Binding-site contacts:
Ligand atom O6 contacts residue THR54 of chain 1.B at 3.1 Å (h-bond).
Ligand atom O7 contacts residue ASN52 of chain 1.B at 3.5 Å (h-bond).
Ligand atom C5 contacts residue ASN52 of chain 1.B at 3.6 Å.
Ligand atom C5 contacts residue LEU55 of chain 1.B at 4.4 Å (hydrophobic).
Ligand atom C4 contacts residue ASN52 of chain 1.B at 4.2 Å.
Ligand atom N2 contacts residue ASN52 of chain 1.B at 3.1 Å (h-bond).
Ligand atom C1 contacts residue THR54 of chain 1.B at 3.4 Å.
Ligand atom O6 contacts residue LEU55 of chain 1.B at 3.8 Å.
Ligand atom C2 contacts residue ASN52 of chain 1.B at 2.5 Å.
Ligand atom C6 contacts residue LEU55 of chain 1.B at 3.7 Å (hydrophobic).
Ligand atom C5 contacts residue THR54 of chain 1.B at 3.4 Å.
Ligand atom C7 contacts residue ASN52 of chain 1.B at 3.5 Å.
Ligand atom C3 contacts residue ASN52 of chain 1.B at 3.8 Å.
Ligand atom O5 contacts residue LEU55 of chain 1.B at 3.7 Å.
Ligand atom C6 contacts residue THR54 of chain 1.B at 3.9 Å.
Ligand atom O5 contacts residue THR54 of chain 1.B at 3.4 Å (h-bond).
Ligand atom O5 contacts residue ASN52 of chain 1.B at 2.3 Å (h-bond).
Ligand atom C1 contacts residue ASN52 of chain 1.B at 1.4 Å.

Sequence of chain 1.B:
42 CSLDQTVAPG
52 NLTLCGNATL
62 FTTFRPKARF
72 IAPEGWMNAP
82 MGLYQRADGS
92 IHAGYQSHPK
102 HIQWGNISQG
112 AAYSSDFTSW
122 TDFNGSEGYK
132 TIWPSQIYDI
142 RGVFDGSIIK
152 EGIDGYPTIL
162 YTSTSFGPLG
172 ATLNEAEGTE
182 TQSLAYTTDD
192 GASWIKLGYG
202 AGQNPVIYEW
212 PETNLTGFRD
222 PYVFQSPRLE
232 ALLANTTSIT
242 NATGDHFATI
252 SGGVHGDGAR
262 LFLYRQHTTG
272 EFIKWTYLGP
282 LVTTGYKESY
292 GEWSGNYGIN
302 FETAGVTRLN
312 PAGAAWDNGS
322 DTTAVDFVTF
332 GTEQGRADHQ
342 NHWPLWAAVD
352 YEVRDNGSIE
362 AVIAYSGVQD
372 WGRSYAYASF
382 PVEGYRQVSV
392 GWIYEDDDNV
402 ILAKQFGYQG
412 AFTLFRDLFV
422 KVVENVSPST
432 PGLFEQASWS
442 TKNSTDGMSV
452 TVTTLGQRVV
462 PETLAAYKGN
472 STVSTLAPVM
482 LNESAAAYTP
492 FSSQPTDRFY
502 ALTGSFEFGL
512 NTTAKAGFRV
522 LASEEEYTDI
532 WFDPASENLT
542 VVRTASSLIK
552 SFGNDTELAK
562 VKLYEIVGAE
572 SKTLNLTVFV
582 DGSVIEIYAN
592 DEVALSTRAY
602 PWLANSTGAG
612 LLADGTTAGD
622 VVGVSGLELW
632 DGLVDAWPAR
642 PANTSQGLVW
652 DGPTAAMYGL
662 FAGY

The small molecule below binds the protein below.
Small molecule (SMILES): CC(=O)N[C@@H]1[C@@H](O)[C@H](O)[C@@H](CO)O[C@H]1O